Sequence of chain 1.B:
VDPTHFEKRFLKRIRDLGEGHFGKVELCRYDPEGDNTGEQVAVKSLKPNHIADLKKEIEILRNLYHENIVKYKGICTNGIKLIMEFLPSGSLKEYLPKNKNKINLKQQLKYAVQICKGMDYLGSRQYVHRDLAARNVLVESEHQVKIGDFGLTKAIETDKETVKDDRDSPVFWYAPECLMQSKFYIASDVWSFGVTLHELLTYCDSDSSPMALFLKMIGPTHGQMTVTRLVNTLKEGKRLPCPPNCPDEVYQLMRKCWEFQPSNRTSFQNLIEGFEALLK

Binding-site contacts:
Ligand atom C21 contacts residue ARG155 of chain 1.B at 3.7 Å.
Ligand atom O4 contacts residue SER111 of chain 1.B at 3.5 Å.
Ligand atom C27 contacts residue GLY32 of chain 1.B at 3.8 Å.
Ligand atom C2 contacts residue GLU114 of chain 1.B at 3.7 Å.
Ligand atom C24 contacts residue VAL37 of chain 1.B at 3.6 Å (hydrophobic).
Ligand atom C24 contacts residue GLY30 of chain 1.B at 3.7 Å.
Ligand atom C12 contacts residue LEU158 of chain 1.B at 3.5 Å (hydrophobic).
Ligand atom N28 contacts residue GLU31 of chain 1.B at 3.5 Å.
Ligand atom C20 contacts residue LEU158 of chain 1.B at 3.7 Å (hydrophobic).
Ligand atom N28 contacts residue ASP169 of chain 1.B at 3.8 Å.
Ligand atom C25 contacts residue LEU29 of chain 1.B at 3.7 Å (hydrophobic).
Ligand atom C14 contacts residue GLY168 of chain 1.B at 3.7 Å.
Ligand atom N28 contacts residue GLY32 of chain 1.B at 3.2 Å (h-bond).
Ligand atom C2 contacts residue LEU29 of chain 1.B at 3.3 Å (hydrophobic).
Ligand atom N16 contacts residue GLU105 of chain 1.B at 3.0 Å (salt-bridge).
Ligand atom C1 contacts residue GLU114 of chain 1.B at 3.4 Å.
Ligand atom N11 contacts residue PHE106 of chain 1.B at 3.6 Å.
Ligand atom C26 contacts residue ASP169 of chain 1.B at 3.5 Å.
Ligand atom N11 contacts residue LEU107 of chain 1.B at 2.9 Å (h-bond).
Ligand atom C21 contacts residue ASN156 of chain 1.B at 3.8 Å.
Ligand atom C12 contacts residue ALA54 of chain 1.B at 3.6 Å (hydrophobic).
Ligand atom C8 contacts residue LEU158 of chain 1.B at 3.8 Å (hydrophobic).
Ligand atom C15 contacts residue MET104 of chain 1.B at 3.8 Å (hydrophobic).
Ligand atom C10 contacts residue PHE106 of chain 1.B at 3.6 Å (hydrophobic).
Ligand atom N16 contacts residue LEU158 of chain 1.B at 3.6 Å.
Ligand atom C7 contacts residue LEU158 of chain 1.B at 3.5 Å (hydrophobic).
Ligand atom N9 contacts residue GLY110 of chain 1.B at 3.5 Å.
Ligand atom O4 contacts residue GLU114 of chain 1.B at 2.8 Å (salt-bridge).
Ligand atom C13 contacts residue LEU158 of chain 1.B at 3.7 Å (hydrophobic).
Ligand atom C12 contacts residue GLU105 of chain 1.B at 3.8 Å.
Ligand atom C27 contacts residue GLU31 of chain 1.B at 3.8 Å.
Ligand atom C27 contacts residue ASP169 of chain 1.B at 3.4 Å.
Ligand atom C15 contacts residue GLY168 of chain 1.B at 3.7 Å.
Ligand atom N28 contacts residue VAL37 of chain 1.B at 3.7 Å.
Ligand atom N16 contacts residue ALA54 of chain 1.B at 3.1 Å.
Ligand atom C15 contacts residue ALA54 of chain 1.B at 3.5 Å (hydrophobic).
Ligand atom C25 contacts residue VAL37 of chain 1.B at 3.5 Å (hydrophobic).
Ligand atom C1 contacts residue LEU29 of chain 1.B at 3.6 Å (hydrophobic).
Ligand atom C10 contacts residue LEU107 of chain 1.B at 3.0 Å (hydrophobic).
Ligand atom N28 contacts residue LYS56 of chain 1.B at 3.7 Å.

A small-molecule ligand and the protein it binds are described below.
Small molecule (SMILES): C[C@@H](O)c1nc2cnc3[nH]ccc3c2n1C1CCC(CC#N)CC1